Binding-site contacts:
Ligand atom CA contacts residue THR245 of chain 1.A at 3.8 Å.
Ligand atom OXT contacts residue THR245 of chain 1.A at 3.8 Å.
Ligand atom OXT contacts residue LEU75 of chain 1.A at 4.1 Å.
Ligand atom O contacts residue ARG83 of chain 1.A at 3.0 Å (salt-bridge).
Ligand atom N contacts residue HIS146 of chain 1.A at 4.3 Å.
Ligand atom CA contacts residue HIS146 of chain 1.A at 4.0 Å.
Ligand atom CA contacts residue TRP147 of chain 1.A at 4.3 Å (hydrophobic).
Ligand atom CA contacts residue MET246 of chain 1.A at 4.3 Å (hydrophobic).
Ligand atom OXT contacts residue THR78 of chain 1.A at 4.4 Å.
Ligand atom C contacts residue TRP147 of chain 1.A at 4.3 Å (hydrophobic).
Ligand atom C contacts residue MET249 of chain 1.A at 3.7 Å (hydrophobic).
Ligand atom O contacts residue HIS143 of chain 1.A at 2.7 Å (h-bond).
Ligand atom C contacts residue ARG83 of chain 1.A at 3.6 Å.
Ligand atom N contacts residue THR245 of chain 1.A at 3.3 Å (h-bond).
Ligand atom C contacts residue HIS143 of chain 1.A at 3.9 Å.
Ligand atom OXT contacts residue ARG83 of chain 1.A at 2.8 Å (salt-bridge).
Ligand atom OXT contacts residue TRP147 of chain 1.A at 4.2 Å.
Ligand atom OXT contacts residue MET249 of chain 1.A at 4.3 Å.
Ligand atom O contacts residue MET249 of chain 1.A at 3.3 Å (h-bond).
Ligand atom N contacts residue GLY148 of chain 1.A at 4.4 Å.
Ligand atom O contacts residue HIS146 of chain 1.A at 3.3 Å.
Ligand atom N contacts residue TRP177 of chain 1.A at 4.4 Å.
Ligand atom N contacts residue TRP147 of chain 1.A at 3.4 Å (h-bond).
Ligand atom OXT contacts residue HIS146 of chain 1.A at 3.5 Å.
Ligand atom C contacts residue HIS146 of chain 1.A at 3.5 Å.
Ligand atom CA contacts residue MET249 of chain 1.A at 4.1 Å (hydrophobic).
Ligand atom C contacts residue THR245 of chain 1.A at 4.3 Å.

A small-molecule ligand and the protein it binds are described below.
Small molecule (SMILES): NCC(=O)O

Sequence of chain 1.A:
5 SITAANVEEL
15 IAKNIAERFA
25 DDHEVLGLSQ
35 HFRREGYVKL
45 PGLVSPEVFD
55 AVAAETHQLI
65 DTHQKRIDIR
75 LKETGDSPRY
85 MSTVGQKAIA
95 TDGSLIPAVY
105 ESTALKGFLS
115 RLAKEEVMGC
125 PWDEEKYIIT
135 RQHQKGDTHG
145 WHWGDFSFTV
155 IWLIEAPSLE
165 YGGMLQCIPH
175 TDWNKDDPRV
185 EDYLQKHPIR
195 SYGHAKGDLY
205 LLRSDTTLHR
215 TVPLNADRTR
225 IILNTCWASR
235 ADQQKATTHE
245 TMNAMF